The protein below binds the small molecule below.
Small molecule (SMILES): CC(=O)O[C@H]1C(=O)[C@@]2(C)[C@H]([C@H](OC(=O)c3ccccc3)[C@]3(O)C[C@H](OC(=O)[C@H](O)[C@@H](NC(=O)c4ccccc4)c4ccccc4)C(C)=C1C3(C)C)[C@]1(OC(C)=O)CO[C@@H]1C[C@@H]2O

Sequence of chain 19.C:
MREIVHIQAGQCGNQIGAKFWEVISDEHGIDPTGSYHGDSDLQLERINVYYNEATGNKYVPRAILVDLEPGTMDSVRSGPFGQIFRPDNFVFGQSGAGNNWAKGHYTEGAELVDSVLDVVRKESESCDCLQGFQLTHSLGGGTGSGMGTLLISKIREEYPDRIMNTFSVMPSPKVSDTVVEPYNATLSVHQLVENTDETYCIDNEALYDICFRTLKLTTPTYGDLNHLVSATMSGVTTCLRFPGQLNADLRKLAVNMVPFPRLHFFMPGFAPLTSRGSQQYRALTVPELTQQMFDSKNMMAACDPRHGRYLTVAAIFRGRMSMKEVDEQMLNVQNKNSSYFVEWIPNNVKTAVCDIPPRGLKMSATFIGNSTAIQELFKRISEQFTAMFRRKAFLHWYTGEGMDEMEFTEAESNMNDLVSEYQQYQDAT

Binding-site contacts:
Ligand atom C41 contacts residue SER234 of chain 19.C at 3.7 Å.
Ligand atom C40 contacts residue VAL23 of chain 19.C at 3.5 Å (hydrophobic).
Ligand atom C05 contacts residue HIS227 of chain 19.C at 2.9 Å.
Ligand atom C14 contacts residue THR274 of chain 19.C at 3.6 Å.
Ligand atom O12 contacts residue GLY360 of chain 19.C at 3.4 Å (h-bond).
Ligand atom C08 contacts residue LEU228 of chain 19.C at 3.6 Å (hydrophobic).
Ligand atom C08 contacts residue HIS227 of chain 19.C at 2.9 Å.
Ligand atom C44 contacts residue GLY360 of chain 19.C at 3.9 Å.
Ligand atom C30 contacts residue HIS227 of chain 19.C at 3.1 Å.
Ligand atom C39 contacts residue ALA231 of chain 19.C at 3.8 Å (hydrophobic).
Ligand atom C40 contacts residue SER234 of chain 19.C at 3.1 Å.
Ligand atom O08 contacts residue ARG276 of chain 19.C at 3.3 Å.
Ligand atom C44 contacts residue LEU361 of chain 19.C at 3.8 Å (hydrophobic).
Ligand atom O13 contacts residue GLY360 of chain 19.C at 3.8 Å.
Ligand atom O06 contacts residue LEU273 of chain 19.C at 3.6 Å.
Ligand atom O05 contacts residue LEU361 of chain 19.C at 3.8 Å.
Ligand atom O13 contacts residue PRO358 of chain 19.C at 3.5 Å.
Ligand atom C19 contacts residue THR274 of chain 19.C at 3.2 Å.
Ligand atom C06 contacts residue HIS227 of chain 19.C at 2.3 Å.
Ligand atom C06 contacts residue ASP224 of chain 19.C at 3.4 Å.
Ligand atom C07 contacts residue HIS227 of chain 19.C at 2.3 Å.
Ligand atom C42 contacts residue VAL23 of chain 19.C at 3.4 Å (hydrophobic).
Ligand atom O07 contacts residue ARG276 of chain 19.C at 3.8 Å.
Ligand atom C16 contacts residue PRO272 of chain 19.C at 3.6 Å (hydrophobic).
Ligand atom C13 contacts residue HIS227 of chain 19.C at 3.9 Å.
Ligand atom C14 contacts residue LEU215 of chain 19.C at 3.8 Å (hydrophobic).
Ligand atom O06 contacts residue THR274 of chain 19.C at 3.1 Å (h-bond).
Ligand atom C31 contacts residue HIS227 of chain 19.C at 3.8 Å.
Ligand atom C19 contacts residue ARG276 of chain 19.C at 3.9 Å.
Ligand atom C04 contacts residue HIS227 of chain 19.C at 3.4 Å.
Ligand atom O06 contacts residue LEU215 of chain 19.C at 3.7 Å.
Ligand atom C17 contacts residue LEU361 of chain 19.C at 3.9 Å (hydrophobic).
Ligand atom O14 contacts residue HIS227 of chain 19.C at 2.1 Å (h-bond).
Ligand atom C41 contacts residue VAL23 of chain 19.C at 2.8 Å (hydrophobic).
Ligand atom C09 contacts residue HIS227 of chain 19.C at 3.3 Å.
Ligand atom C15 contacts residue PRO272 of chain 19.C at 3.3 Å (hydrophobic).
Ligand atom O06 contacts residue PRO272 of chain 19.C at 3.6 Å.
Ligand atom C36 contacts residue HIS227 of chain 19.C at 3.7 Å.
Ligand atom O13 contacts residue ARG359 of chain 19.C at 3.1 Å (salt-bridge).
Ligand atom C28 contacts residue PRO358 of chain 19.C at 3.8 Å (hydrophobic).